Sequence of chain 34.O:
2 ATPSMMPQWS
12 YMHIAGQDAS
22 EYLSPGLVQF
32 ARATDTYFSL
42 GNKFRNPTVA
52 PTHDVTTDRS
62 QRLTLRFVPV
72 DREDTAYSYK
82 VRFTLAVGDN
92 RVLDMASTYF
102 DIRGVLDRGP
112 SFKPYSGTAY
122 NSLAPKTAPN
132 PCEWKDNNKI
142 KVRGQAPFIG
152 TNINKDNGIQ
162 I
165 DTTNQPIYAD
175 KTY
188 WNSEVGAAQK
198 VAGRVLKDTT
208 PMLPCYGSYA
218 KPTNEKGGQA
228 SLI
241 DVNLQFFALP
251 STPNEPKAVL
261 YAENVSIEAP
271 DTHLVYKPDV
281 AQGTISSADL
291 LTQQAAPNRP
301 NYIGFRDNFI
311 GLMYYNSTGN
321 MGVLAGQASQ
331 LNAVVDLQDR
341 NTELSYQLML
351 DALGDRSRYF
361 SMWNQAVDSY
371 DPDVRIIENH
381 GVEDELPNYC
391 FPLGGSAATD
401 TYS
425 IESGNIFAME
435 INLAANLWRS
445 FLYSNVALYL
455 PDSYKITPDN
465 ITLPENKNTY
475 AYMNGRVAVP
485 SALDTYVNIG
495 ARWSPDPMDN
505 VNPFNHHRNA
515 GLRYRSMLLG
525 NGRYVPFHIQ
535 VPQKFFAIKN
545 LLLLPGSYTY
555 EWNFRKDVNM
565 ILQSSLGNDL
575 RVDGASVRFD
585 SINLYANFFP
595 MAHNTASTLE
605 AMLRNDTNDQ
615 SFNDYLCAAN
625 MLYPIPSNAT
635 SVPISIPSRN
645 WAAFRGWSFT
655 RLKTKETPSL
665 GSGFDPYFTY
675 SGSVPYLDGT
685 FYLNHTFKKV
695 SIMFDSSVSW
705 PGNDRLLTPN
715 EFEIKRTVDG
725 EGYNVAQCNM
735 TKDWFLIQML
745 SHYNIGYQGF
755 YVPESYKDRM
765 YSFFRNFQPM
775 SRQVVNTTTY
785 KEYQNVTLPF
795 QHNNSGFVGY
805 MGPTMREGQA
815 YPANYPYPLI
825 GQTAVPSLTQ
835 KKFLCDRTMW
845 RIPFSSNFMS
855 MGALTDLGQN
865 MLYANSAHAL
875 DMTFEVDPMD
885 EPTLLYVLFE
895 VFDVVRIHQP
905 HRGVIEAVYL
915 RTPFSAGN

Sequence of chain 34.P:
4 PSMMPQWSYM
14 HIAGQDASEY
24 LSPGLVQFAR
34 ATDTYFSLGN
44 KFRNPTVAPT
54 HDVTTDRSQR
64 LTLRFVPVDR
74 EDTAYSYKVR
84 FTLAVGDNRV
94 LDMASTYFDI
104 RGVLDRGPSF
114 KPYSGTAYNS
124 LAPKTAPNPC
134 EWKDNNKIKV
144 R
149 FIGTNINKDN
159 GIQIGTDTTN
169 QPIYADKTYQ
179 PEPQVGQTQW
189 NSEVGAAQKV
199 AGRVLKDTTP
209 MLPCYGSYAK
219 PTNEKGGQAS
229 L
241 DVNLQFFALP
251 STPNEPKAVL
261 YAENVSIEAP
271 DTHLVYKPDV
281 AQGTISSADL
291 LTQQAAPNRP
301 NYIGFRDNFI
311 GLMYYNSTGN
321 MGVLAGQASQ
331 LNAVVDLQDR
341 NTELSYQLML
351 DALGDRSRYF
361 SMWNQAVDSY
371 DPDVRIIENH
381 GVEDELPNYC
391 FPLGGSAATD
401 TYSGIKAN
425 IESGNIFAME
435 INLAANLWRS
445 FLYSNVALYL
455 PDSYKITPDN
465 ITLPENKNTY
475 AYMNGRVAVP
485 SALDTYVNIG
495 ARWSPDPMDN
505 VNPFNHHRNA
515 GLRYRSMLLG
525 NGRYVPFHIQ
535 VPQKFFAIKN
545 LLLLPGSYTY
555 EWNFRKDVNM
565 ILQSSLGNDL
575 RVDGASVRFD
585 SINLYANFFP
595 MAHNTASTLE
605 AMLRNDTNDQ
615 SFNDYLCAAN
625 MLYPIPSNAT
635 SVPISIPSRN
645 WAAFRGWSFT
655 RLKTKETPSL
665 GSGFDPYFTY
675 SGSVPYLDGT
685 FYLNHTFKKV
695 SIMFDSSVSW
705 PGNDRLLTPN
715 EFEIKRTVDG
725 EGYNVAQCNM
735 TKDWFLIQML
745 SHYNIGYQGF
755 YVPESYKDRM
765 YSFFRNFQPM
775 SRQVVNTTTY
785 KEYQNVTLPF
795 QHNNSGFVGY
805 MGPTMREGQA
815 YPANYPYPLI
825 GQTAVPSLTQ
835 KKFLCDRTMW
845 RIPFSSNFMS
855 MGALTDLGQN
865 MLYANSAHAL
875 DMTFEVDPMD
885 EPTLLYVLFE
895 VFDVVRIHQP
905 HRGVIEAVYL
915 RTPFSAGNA

This small molecule binds to this protein.
Small molecule (SMILES): CSCC[C@H](NC(=O)[C@H](Cc1ccccc1)NC(=O)[C@H]1CCCN1C(=O)[C@@H](N)CCCN=C(N)N)C(=O)NCC(=O)N[C@@H](C=O)[C@@H](C)O

Binding-site contacts:
Ligand atom O contacts residue PRO52 of chain 34.O at 4.0 Å.
Ligand atom NH1 contacts residue PHE31 of chain 34.N at 3.0 Å.
Ligand atom CA contacts residue ALA51 of chain 34.O at 4.4 Å (hydrophobic).
Ligand atom O contacts residue GLY17 of chain 34.O at 4.0 Å.
Ligand atom CB contacts residue PRO48 of chain 34.O at 4.0 Å (hydrophobic).
Ligand atom CD2 contacts residue VAL56 of chain 34.O at 3.8 Å (hydrophobic).
Ligand atom CA contacts residue PRO48 of chain 34.O at 4.2 Å (hydrophobic).
Ligand atom CD1 contacts residue TYR38 of chain 34.N at 4.4 Å (hydrophobic).
Ligand atom CD1 contacts residue ALA34 of chain 34.N at 4.3 Å (hydrophobic).
Ligand atom CB contacts residue TYR38 of chain 34.N at 3.6 Å (hydrophobic).
Ligand atom NH1 contacts residue GLY27 of chain 34.N at 4.4 Å.
Ligand atom CB contacts residue THR49 of chain 34.O at 4.0 Å.
Ligand atom C contacts residue PRO48 of chain 34.O at 3.9 Å (hydrophobic).
Ligand atom CB contacts residue ALA34 of chain 34.N at 4.3 Å (hydrophobic).
Ligand atom CE2 contacts residue ASP55 of chain 34.O at 3.6 Å.
Ligand atom CD2 contacts residue TYR38 of chain 34.N at 3.8 Å (hydrophobic).
Ligand atom CD2 contacts residue ASP55 of chain 34.O at 3.8 Å.
Ligand atom CZ contacts residue PHE31 of chain 34.N at 4.2 Å (hydrophobic).
Ligand atom N contacts residue VAL50 of chain 34.O at 3.6 Å (h-bond).
Ligand atom O contacts residue VAL50 of chain 34.O at 3.7 Å.
Ligand atom O contacts residue ALA34 of chain 34.N at 4.1 Å.
Ligand atom NH1 contacts residue MET606 of chain 34.O at 4.0 Å.
Ligand atom CA contacts residue VAL50 of chain 34.O at 3.0 Å (hydrophobic).
Ligand atom CD2 contacts residue HIS54 of chain 34.O at 4.4 Å.
Ligand atom OG1 contacts residue PRO48 of chain 34.O at 3.1 Å.
Ligand atom CZ contacts residue PHE31 of chain 34.N at 4.3 Å (hydrophobic).
Ligand atom NH2 contacts residue MET606 of chain 34.O at 4.2 Å.
Ligand atom C contacts residue VAL50 of chain 34.O at 3.6 Å (hydrophobic).
Ligand atom O contacts residue THR49 of chain 34.O at 4.2 Å.
Ligand atom OG1 contacts residue THR49 of chain 34.O at 4.2 Å.
Ligand atom CB contacts residue PRO52 of chain 34.O at 3.8 Å (hydrophobic).
Ligand atom N contacts residue PRO52 of chain 34.O at 4.0 Å.
Ligand atom CG contacts residue TYR38 of chain 34.N at 3.7 Å (hydrophobic).
Ligand atom N contacts residue VAL50 of chain 34.O at 4.2 Å.
Ligand atom CB contacts residue VAL56 of chain 34.O at 4.2 Å (hydrophobic).
Ligand atom NH2 contacts residue THR602 of chain 34.O at 4.4 Å.
Ligand atom O contacts residue PRO48 of chain 34.O at 3.4 Å.
Ligand atom CA contacts residue PRO52 of chain 34.O at 4.1 Å (hydrophobic).
Ligand atom CE2 contacts residue THR599 of chain 34.O at 4.2 Å.
Ligand atom C contacts residue PRO52 of chain 34.O at 4.2 Å (hydrophobic).

Sequence of chain 34.N:
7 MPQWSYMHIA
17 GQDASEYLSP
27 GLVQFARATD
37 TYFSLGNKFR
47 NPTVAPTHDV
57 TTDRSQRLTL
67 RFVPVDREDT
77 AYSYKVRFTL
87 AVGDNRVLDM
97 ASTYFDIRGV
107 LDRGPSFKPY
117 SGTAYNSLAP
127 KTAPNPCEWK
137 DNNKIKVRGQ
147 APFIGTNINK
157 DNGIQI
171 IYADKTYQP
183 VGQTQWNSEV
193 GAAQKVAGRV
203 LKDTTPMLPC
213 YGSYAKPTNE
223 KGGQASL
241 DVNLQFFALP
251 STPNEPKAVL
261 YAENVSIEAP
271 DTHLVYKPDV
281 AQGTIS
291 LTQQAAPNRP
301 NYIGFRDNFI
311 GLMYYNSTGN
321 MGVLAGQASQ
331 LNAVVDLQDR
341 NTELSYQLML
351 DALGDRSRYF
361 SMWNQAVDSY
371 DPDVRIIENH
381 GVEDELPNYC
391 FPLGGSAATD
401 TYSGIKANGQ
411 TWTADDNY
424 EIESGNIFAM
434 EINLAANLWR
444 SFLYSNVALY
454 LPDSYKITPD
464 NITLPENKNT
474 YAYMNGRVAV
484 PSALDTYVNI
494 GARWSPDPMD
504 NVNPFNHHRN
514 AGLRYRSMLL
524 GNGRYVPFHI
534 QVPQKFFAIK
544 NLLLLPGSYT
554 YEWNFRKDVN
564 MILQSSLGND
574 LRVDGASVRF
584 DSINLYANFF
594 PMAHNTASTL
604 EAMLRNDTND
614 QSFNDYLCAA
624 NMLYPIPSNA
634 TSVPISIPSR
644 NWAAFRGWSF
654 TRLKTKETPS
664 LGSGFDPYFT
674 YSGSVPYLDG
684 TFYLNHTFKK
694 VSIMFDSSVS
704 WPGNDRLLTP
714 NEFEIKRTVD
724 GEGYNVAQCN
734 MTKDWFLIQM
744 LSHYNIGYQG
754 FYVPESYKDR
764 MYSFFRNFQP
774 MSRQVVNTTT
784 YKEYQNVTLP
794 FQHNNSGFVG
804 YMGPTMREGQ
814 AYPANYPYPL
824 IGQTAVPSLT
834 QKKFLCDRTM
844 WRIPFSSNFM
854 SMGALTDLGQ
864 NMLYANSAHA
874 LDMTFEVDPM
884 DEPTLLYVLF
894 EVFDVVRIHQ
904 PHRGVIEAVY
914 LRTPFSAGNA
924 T